This protein binds this small molecule.
Small molecule (SMILES): CC(=O)N[C@H]1[C@H](O[C@H]2[C@H](O)[C@@H](NC(C)=O)CO[C@@H]2CO)O[C@H](CO)[C@@H](O)[C@@H]1O

Binding-site contacts:
Ligand atom O6 contacts residue ARG102 of chain 1.F at 4.3 Å.
Ligand atom O5 contacts residue ILE100 of chain 1.F at 4.3 Å.
Ligand atom O7 contacts residue ASN99 of chain 1.B at 3.9 Å.
Ligand atom O3 contacts residue ILE100 of chain 1.F at 4.1 Å.
Ligand atom C3 contacts residue ASN99 of chain 1.B at 3.8 Å.
Ligand atom C6 contacts residue ASP109 of chain 1.F at 4.3 Å.
Ligand atom O6 contacts residue ILE100 of chain 1.F at 4.3 Å.
Ligand atom O7 contacts residue TYR32 of chain 1.F at 3.1 Å.
Ligand atom C1 contacts residue ASN99 of chain 1.B at 1.4 Å.
Ligand atom C7 contacts residue TYR32 of chain 1.F at 3.5 Å (hydrophobic).
Ligand atom O5 contacts residue ASN99 of chain 1.B at 2.4 Å (h-bond).
Ligand atom C8 contacts residue ASN99 of chain 1.B at 4.0 Å.
Ligand atom C3 contacts residue TYR32 of chain 1.F at 3.9 Å (hydrophobic).
Ligand atom C7 contacts residue ASN99 of chain 1.B at 3.6 Å.
Ligand atom O3 contacts residue TYR32 of chain 1.F at 2.7 Å (h-bond).
Ligand atom O6 contacts residue ASP109 of chain 1.F at 4.1 Å.
Ligand atom C5 contacts residue ASN99 of chain 1.B at 3.6 Å.
Ligand atom N2 contacts residue GLU100 of chain 1.B at 4.3 Å.
Ligand atom N2 contacts residue ASN99 of chain 1.B at 2.9 Å (h-bond).
Ligand atom C8 contacts residue LYS31 of chain 1.F at 3.6 Å.
Ligand atom O7 contacts residue ILE100 of chain 1.F at 3.5 Å.
Ligand atom C4 contacts residue ASN99 of chain 1.B at 4.2 Å.
Ligand atom C6 contacts residue ILE100 of chain 1.F at 3.7 Å (hydrophobic).
Ligand atom N2 contacts residue TYR32 of chain 1.F at 3.8 Å.
Ligand atom C2 contacts residue ASN99 of chain 1.B at 2.5 Å.
Ligand atom C8 contacts residue TYR32 of chain 1.F at 3.7 Å (hydrophobic).
Ligand atom C2 contacts residue TYR32 of chain 1.F at 4.3 Å (hydrophobic).
Ligand atom C8 contacts residue GLU100 of chain 1.B at 3.9 Å.

Sequence of chain 1.F:
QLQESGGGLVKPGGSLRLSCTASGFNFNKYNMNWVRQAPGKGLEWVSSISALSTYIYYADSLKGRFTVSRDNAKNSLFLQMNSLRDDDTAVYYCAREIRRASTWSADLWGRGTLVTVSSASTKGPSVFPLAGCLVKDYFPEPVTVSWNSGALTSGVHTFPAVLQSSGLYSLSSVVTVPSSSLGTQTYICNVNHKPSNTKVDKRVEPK

Sequence of chain 1.B:
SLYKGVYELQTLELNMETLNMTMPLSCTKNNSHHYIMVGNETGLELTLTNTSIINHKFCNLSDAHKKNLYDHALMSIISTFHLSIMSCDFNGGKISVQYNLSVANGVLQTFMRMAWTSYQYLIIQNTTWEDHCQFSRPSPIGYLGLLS